Binding-site contacts:
Ligand atom C7 contacts residue ASN125 of chain 1.G at 4.0 Å.
Ligand atom C2 contacts residue ASN125 of chain 1.G at 2.5 Å.
Ligand atom C8 contacts residue PRO124 of chain 1.G at 3.7 Å (hydrophobic).
Ligand atom C4 contacts residue ASN125 of chain 1.G at 4.4 Å.
Ligand atom C3 contacts residue ASN125 of chain 1.G at 3.9 Å.
Ligand atom C8 contacts residue ASN125 of chain 1.G at 4.4 Å.
Ligand atom C1 contacts residue ASN125 of chain 1.G at 1.5 Å.
Ligand atom C5 contacts residue ASN125 of chain 1.G at 3.8 Å.
Ligand atom O5 contacts residue ASN125 of chain 1.G at 2.5 Å (h-bond).
Ligand atom N2 contacts residue ASN125 of chain 1.G at 2.9 Å (h-bond).

The small molecule below binds the protein below.
Small molecule (SMILES): CC(=O)N[C@@H]1[C@@H](O)[C@H](O)[C@@H](CO)O[C@H]1O

Sequence of chain 1.G:
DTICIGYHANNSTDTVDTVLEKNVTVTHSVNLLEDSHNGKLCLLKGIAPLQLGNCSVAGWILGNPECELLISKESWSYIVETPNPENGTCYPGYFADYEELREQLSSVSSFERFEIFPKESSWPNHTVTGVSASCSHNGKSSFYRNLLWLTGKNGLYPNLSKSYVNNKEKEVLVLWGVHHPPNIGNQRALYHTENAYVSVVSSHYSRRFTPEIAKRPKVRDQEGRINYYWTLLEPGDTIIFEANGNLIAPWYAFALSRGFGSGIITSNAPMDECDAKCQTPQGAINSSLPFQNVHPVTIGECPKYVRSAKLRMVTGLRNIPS